Binding-site contacts:
Ligand atom O3 contacts residue ALA482 of chain 2.A at 3.1 Å (h-bond).
Ligand atom C1 contacts residue ALA482 of chain 2.A at 3.6 Å (hydrophobic).
Ligand atom C4 contacts residue LEU400 of chain 2.A at 3.2 Å (hydrophobic).
Ligand atom O1 contacts residue LYS487 of chain 2.A at 3.3 Å.
Ligand atom O4P contacts residue THR403 of chain 2.A at 3.7 Å.
Ligand atom O6 contacts residue SER406 of chain 2.A at 3.6 Å.
Ligand atom O2P contacts residue ASN402 of chain 2.A at 3.0 Å (h-bond).
Ligand atom C1 contacts residue VAL486 of chain 2.A at 3.6 Å (hydrophobic).
Ligand atom C3 contacts residue ALA482 of chain 2.A at 3.4 Å (hydrophobic).
Ligand atom C3 contacts residue TYR489 of chain 2.A at 3.9 Å (hydrophobic).
Ligand atom O5 contacts residue TYR489 of chain 2.A at 3.5 Å (h-bond).
Ligand atom O1P contacts residue LYS454 of chain 2.A at 2.7 Å (salt-bridge).
Ligand atom O1 contacts residue GLY488 of chain 2.A at 2.7 Å (h-bond).
Ligand atom P2 contacts residue SER401 of chain 2.A at 3.6 Å.
Ligand atom P2 contacts residue THR403 of chain 2.A at 3.4 Å.
Ligand atom C5 contacts residue LEU400 of chain 2.A at 3.8 Å (hydrophobic).
Ligand atom O5P contacts residue SER401 of chain 2.A at 3.6 Å.
Ligand atom O3 contacts residue LYS454 of chain 2.A at 3.6 Å.
Ligand atom O5P contacts residue THR403 of chain 2.A at 2.8 Å (h-bond).
Ligand atom O3 contacts residue HIS481 of chain 2.A at 3.7 Å.
Ligand atom O6P contacts residue ARG405 of chain 2.A at 3.5 Å.
Ligand atom O5 contacts residue GLY488 of chain 2.A at 3.9 Å.
Ligand atom C1 contacts residue GLY488 of chain 2.A at 3.7 Å.
Ligand atom P1 contacts residue LYS454 of chain 2.A at 3.9 Å.
Ligand atom C5 contacts residue TYR489 of chain 2.A at 3.8 Å (hydrophobic).
Ligand atom P2 contacts residue ASN402 of chain 2.A at 3.9 Å.
Ligand atom P1 contacts residue ARG457 of chain 2.A at 3.7 Å.
Ligand atom P2 contacts residue SER406 of chain 2.A at 3.6 Å.
Ligand atom O2P contacts residue ARG457 of chain 2.A at 2.7 Å (salt-bridge).
Ligand atom O6P contacts residue THR403 of chain 2.A at 2.8 Å (h-bond).
Ligand atom O4P contacts residue SER401 of chain 2.A at 2.5 Å (h-bond).
Ligand atom C6 contacts residue LEU400 of chain 2.A at 3.5 Å (hydrophobic).
Ligand atom O4 contacts residue LEU400 of chain 2.A at 2.7 Å (h-bond).
Ligand atom O1P contacts residue ARG457 of chain 2.A at 3.0 Å (salt-bridge).
Ligand atom O4P contacts residue SER406 of chain 2.A at 2.7 Å (h-bond).
Ligand atom O4P contacts residue ARG405 of chain 2.A at 3.7 Å.
Ligand atom O5P contacts residue ASN402 of chain 2.A at 2.7 Å (h-bond).
Ligand atom O4 contacts residue HIS481 of chain 2.A at 3.4 Å.
Ligand atom O4 contacts residue PRO490 of chain 2.A at 3.7 Å.
Ligand atom O2 contacts residue ASN402 of chain 2.A at 3.6 Å (h-bond).

Sequence of chain 2.A:
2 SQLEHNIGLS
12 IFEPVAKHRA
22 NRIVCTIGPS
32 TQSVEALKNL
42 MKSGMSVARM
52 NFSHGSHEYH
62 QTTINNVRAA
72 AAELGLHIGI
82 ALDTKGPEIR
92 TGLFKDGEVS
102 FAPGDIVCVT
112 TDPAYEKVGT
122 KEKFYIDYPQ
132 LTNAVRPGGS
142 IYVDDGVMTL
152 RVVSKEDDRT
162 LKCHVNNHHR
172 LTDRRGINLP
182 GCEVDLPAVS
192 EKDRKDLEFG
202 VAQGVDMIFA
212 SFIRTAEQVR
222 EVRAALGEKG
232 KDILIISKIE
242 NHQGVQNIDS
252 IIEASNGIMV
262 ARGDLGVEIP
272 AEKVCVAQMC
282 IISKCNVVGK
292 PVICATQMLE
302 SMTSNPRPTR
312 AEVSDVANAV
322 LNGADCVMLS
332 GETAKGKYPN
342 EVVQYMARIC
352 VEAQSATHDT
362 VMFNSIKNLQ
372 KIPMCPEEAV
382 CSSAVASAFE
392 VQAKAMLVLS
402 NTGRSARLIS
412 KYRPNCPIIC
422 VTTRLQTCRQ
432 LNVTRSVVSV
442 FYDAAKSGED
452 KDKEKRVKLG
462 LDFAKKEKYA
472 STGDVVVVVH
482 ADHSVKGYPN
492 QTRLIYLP

A protein and the small-molecule ligand that binds it are described below.
Small molecule (SMILES): O=P(O)(O)OC[C@H]1O[C@@](CO)(OP(=O)(O)O)[C@@H](O)[C@@H]1O